Sequence of chain 11.B:
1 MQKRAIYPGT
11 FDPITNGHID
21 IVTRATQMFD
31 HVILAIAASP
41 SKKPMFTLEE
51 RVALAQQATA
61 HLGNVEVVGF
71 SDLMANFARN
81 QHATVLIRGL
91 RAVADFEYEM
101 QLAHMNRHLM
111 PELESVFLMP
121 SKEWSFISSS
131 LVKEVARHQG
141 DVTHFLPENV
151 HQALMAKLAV

Sequence of chain 9.B:
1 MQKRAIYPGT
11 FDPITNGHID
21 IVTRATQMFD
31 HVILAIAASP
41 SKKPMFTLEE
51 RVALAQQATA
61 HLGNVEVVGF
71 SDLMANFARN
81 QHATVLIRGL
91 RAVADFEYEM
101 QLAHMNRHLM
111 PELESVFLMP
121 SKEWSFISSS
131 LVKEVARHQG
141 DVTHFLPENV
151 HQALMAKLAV

Binding-site contacts:
Ligand atom C11 contacts residue ALA37 of chain 9.B at 3.6 Å (hydrophobic).
Ligand atom O contacts residue ARG88 of chain 9.B at 3.4 Å (salt-bridge).
Ligand atom N2 contacts residue ASP72 of chain 9.B at 3.1 Å (salt-bridge).
Ligand atom C14 contacts residue SER71 of chain 9.B at 3.6 Å.
Ligand atom O1 contacts residue ASN106 of chain 9.B at 3.0 Å (h-bond).
Ligand atom N contacts residue LEU102 of chain 9.B at 3.8 Å.
Ligand atom C7 contacts residue ALA37 of chain 9.B at 3.5 Å (hydrophobic).
Ligand atom N2 contacts residue LEU73 of chain 9.B at 3.9 Å.
Ligand atom C1 contacts residue MET74 of chain 9.B at 3.9 Å (hydrophobic).
Ligand atom C17 contacts residue GLU134 of chain 11.B at 3.8 Å.
Ligand atom N2 contacts residue MET74 of chain 9.B at 3.8 Å.
Ligand atom N1 contacts residue ALA38 of chain 9.B at 3.5 Å (h-bond).
Ligand atom C20 contacts residue VAL135 of chain 11.B at 3.9 Å (hydrophobic).
Ligand atom C6 contacts residue ALA37 of chain 9.B at 3.4 Å (hydrophobic).
Ligand atom N1 contacts residue SER39 of chain 9.B at 2.9 Å (h-bond).
Ligand atom C17 contacts residue PG41 of chain 9.L at 3.6 Å.
Ligand atom C21 contacts residue LEU73 of chain 9.B at 3.8 Å (hydrophobic).
Ligand atom C13 contacts residue SER71 of chain 9.B at 3.4 Å.
Ligand atom C15 contacts residue MET74 of chain 9.B at 3.7 Å (hydrophobic).
Ligand atom C12 contacts residue ASP72 of chain 9.B at 3.7 Å.
Ligand atom C7 contacts residue THR10 of chain 9.B at 3.7 Å.
Ligand atom O contacts residue LEU102 of chain 9.B at 3.7 Å.
Ligand atom N5 contacts residue LEU73 of chain 9.B at 3.5 Å.
Ligand atom C8 contacts residue ALA37 of chain 9.B at 3.8 Å (hydrophobic).
Ligand atom C20 contacts residue ASN106 of chain 9.B at 3.7 Å.
Ligand atom N5 contacts residue MET74 of chain 9.B at 2.9 Å (h-bond).
Ligand atom C contacts residue ARG88 of chain 9.B at 3.4 Å.
Ligand atom O1 contacts residue MET74 of chain 9.B at 3.4 Å.
Ligand atom N4 contacts residue LEU73 of chain 9.B at 3.6 Å.
Ligand atom C12 contacts residue HIS138 of chain 11.B at 3.8 Å.
Ligand atom N3 contacts residue HIS138 of chain 11.B at 3.9 Å.
Ligand atom C14 contacts residue PHE70 of chain 9.B at 3.8 Å (hydrophobic).
Ligand atom C13 contacts residue ASP72 of chain 9.B at 3.1 Å.
Ligand atom C20 contacts residue LEU102 of chain 9.B at 3.9 Å (hydrophobic).
Ligand atom C23 contacts residue ARG88 of chain 9.B at 3.6 Å.
Ligand atom C1 contacts residue LEU102 of chain 9.B at 3.7 Å (hydrophobic).
Ligand atom C13 contacts residue PHE70 of chain 9.B at 3.9 Å (hydrophobic).
Ligand atom C contacts residue ASN106 of chain 9.B at 3.4 Å.
Ligand atom C8 contacts residue PRO40 of chain 9.B at 3.8 Å (hydrophobic).
Ligand atom C contacts residue LEU86 of chain 9.B at 3.8 Å (hydrophobic).

A protein and the small-molecule ligand that binds it are described below.
Small molecule (SMILES): COC(=O)N1CCC(Cc2cccc([C@@H](CC#N)Nc3nc4ccc(C)nc4[nH]3)c2)CC1